The small molecule below binds the protein below.
Small molecule (SMILES): Cc1cccc(C(=O)NCC2(NC(=O)c3cccc4nocc34)CCCC2)c1

Sequence of chain 2.A:
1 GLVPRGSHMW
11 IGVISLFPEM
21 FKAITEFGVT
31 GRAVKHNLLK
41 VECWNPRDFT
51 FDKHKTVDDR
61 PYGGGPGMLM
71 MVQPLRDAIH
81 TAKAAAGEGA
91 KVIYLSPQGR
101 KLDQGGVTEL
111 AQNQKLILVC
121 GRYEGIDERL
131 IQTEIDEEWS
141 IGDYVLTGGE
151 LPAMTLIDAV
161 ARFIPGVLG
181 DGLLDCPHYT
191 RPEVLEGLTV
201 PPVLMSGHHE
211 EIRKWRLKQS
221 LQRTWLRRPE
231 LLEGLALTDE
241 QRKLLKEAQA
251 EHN

Sequence of chain 1.A:
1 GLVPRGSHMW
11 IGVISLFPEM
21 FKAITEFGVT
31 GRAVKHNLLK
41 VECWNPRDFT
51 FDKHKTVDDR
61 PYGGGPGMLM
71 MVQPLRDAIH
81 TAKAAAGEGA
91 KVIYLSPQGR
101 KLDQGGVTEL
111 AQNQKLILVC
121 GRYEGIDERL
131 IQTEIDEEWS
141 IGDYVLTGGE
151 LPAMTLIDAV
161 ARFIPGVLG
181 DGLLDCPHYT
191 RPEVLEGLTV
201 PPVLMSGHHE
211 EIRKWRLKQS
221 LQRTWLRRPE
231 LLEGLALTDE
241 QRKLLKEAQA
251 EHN

Binding-site contacts:
Ligand atom C5 contacts residue PRO97 of chain 2.A at 3.6 Å (hydrophobic).
Ligand atom C16 contacts residue PRO97 of chain 2.A at 3.7 Å (hydrophobic).
Ligand atom C3 contacts residue LEU183 of chain 1.A at 3.4 Å (hydrophobic).
Ligand atom C20 contacts residue LEU95 of chain 2.A at 3.3 Å (hydrophobic).
Ligand atom O contacts residue LEU146 of chain 2.A at 2.8 Å (h-bond).
Ligand atom C6 contacts residue TYR144 of chain 2.A at 3.8 Å (hydrophobic).
Ligand atom N2 contacts residue ILE141 of chain 2.A at 3.3 Å (h-bond).
Ligand atom C16 contacts residue LEU146 of chain 2.A at 3.8 Å (hydrophobic).
Ligand atom O2 contacts residue SER96 of chain 2.A at 3.3 Å (h-bond).
Ligand atom C18 contacts residue GLY142 of chain 2.A at 3.6 Å.
Ligand atom N1 contacts residue PRO97 of chain 2.A at 3.4 Å.
Ligand atom C12 contacts residue TYR123 of chain 2.A at 3.3 Å (hydrophobic).
Ligand atom C contacts residue GLY182 of chain 1.A at 3.6 Å.
Ligand atom C6 contacts residue PRO97 of chain 2.A at 3.5 Å (hydrophobic).
Ligand atom C15 contacts residue PRO97 of chain 2.A at 3.5 Å (hydrophobic).
Ligand atom O contacts residue VAL145 of chain 2.A at 3.3 Å.
Ligand atom C16 contacts residue TYR144 of chain 2.A at 3.8 Å (hydrophobic).
Ligand atom C4 contacts residue ASP185 of chain 1.A at 3.7 Å.
Ligand atom O2 contacts residue LEU95 of chain 2.A at 3.5 Å.
Ligand atom C2 contacts residue LEU183 of chain 1.A at 3.2 Å (hydrophobic).
Ligand atom C17 contacts residue LEU146 of chain 2.A at 3.7 Å (hydrophobic).
Ligand atom C7 contacts residue PRO97 of chain 2.A at 3.6 Å (hydrophobic).
Ligand atom N2 contacts residue PRO152 of chain 2.A at 3.5 Å.
Ligand atom N2 contacts residue SER140 of chain 2.A at 3.6 Å.
Ligand atom C1 contacts residue PRO97 of chain 2.A at 3.8 Å (hydrophobic).
Ligand atom C3 contacts residue ASP185 of chain 1.A at 3.5 Å.
Ligand atom C19 contacts residue PRO152 of chain 2.A at 3.7 Å (hydrophobic).
Ligand atom C17 contacts residue TYR144 of chain 2.A at 3.1 Å (hydrophobic).
Ligand atom C20 contacts residue PRO152 of chain 2.A at 3.7 Å (hydrophobic).
Ligand atom C20 contacts residue SER96 of chain 2.A at 3.2 Å.
Ligand atom O2 contacts residue TRP139 of chain 2.A at 3.7 Å.
Ligand atom C2 contacts residue GLY182 of chain 1.A at 3.6 Å.
Ligand atom C13 contacts residue GLY148 of chain 2.A at 3.5 Å.
Ligand atom C13 contacts residue THR147 of chain 2.A at 3.7 Å.
Ligand atom C12 contacts residue GLY121 of chain 2.A at 3.3 Å.
Ligand atom C8 contacts residue LEU146 of chain 2.A at 3.3 Å (hydrophobic).
Ligand atom C14 contacts residue PRO97 of chain 2.A at 3.5 Å (hydrophobic).
Ligand atom C7 contacts residue VAL145 of chain 2.A at 3.6 Å (hydrophobic).
Ligand atom O2 contacts residue PRO152 of chain 2.A at 3.4 Å.
Ligand atom C12 contacts residue ARG122 of chain 2.A at 3.7 Å.